This small molecule binds to this protein.
Small molecule (SMILES): CC(=O)N[C@H]1[C@H](O[C@H]2[C@H](O)[C@@H](NC(C)=O)CO[C@@H]2CO)O[C@H](CO)[C@@H](O)[C@@H]1O

Sequence of chain 2.A:
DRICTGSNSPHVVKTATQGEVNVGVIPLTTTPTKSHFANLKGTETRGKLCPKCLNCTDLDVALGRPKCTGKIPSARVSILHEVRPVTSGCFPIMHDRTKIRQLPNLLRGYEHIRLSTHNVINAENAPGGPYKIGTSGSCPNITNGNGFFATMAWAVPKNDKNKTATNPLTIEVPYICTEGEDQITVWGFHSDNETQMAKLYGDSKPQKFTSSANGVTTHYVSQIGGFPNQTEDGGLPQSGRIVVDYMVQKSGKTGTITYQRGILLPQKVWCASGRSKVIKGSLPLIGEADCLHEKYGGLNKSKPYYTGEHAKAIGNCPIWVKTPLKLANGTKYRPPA

Binding-site contacts:
Ligand atom O5 contacts residue ASN148 of chain 2.A at 3.8 Å.
Ligand atom N2 contacts residue THR147 of chain 2.A at 4.1 Å.
Ligand atom C2 contacts residue ASN145 of chain 2.A at 2.3 Å.
Ligand atom C6 contacts residue ASN148 of chain 2.A at 4.2 Å.
Ligand atom O6 contacts residue ASN148 of chain 2.A at 3.2 Å (h-bond).
Ligand atom C1 contacts residue ASN145 of chain 2.A at 1.5 Å.
Ligand atom C1 contacts residue ASN150 of chain 2.A at 4.3 Å.
Ligand atom C6 contacts residue ASN150 of chain 2.A at 3.8 Å.
Ligand atom C4 contacts residue ASN145 of chain 2.A at 4.1 Å.
Ligand atom C1 contacts residue THR147 of chain 2.A at 4.1 Å.
Ligand atom O5 contacts residue ASN150 of chain 2.A at 3.3 Å (h-bond).
Ligand atom C5 contacts residue ASN150 of chain 2.A at 4.1 Å.
Ligand atom O6 contacts residue ASN150 of chain 2.A at 3.1 Å (h-bond).
Ligand atom O7 contacts residue ASN145 of chain 2.A at 3.5 Å (h-bond).
Ligand atom C3 contacts residue ASN145 of chain 2.A at 3.7 Å.
Ligand atom N2 contacts residue ASN145 of chain 2.A at 2.9 Å (h-bond).
Ligand atom O5 contacts residue ASN145 of chain 2.A at 2.3 Å (h-bond).
Ligand atom O6 contacts residue GLY149 of chain 2.A at 2.9 Å.
Ligand atom C6 contacts residue GLY149 of chain 2.A at 4.3 Å.
Ligand atom C1 contacts residue ASN148 of chain 2.A at 4.3 Å.
Ligand atom C7 contacts residue ASN145 of chain 2.A at 3.6 Å.
Ligand atom O5 contacts residue GLY149 of chain 2.A at 4.1 Å.
Ligand atom C5 contacts residue ASN145 of chain 2.A at 3.6 Å.
Ligand atom C5 contacts residue ASN148 of chain 2.A at 4.1 Å.